A small-molecule ligand and the protein it binds are described below.
Small molecule (SMILES): Cc1cc(/C=C/c2cc(C(=O)O)cc(N(C)C)c2)cc(C)c1O

Sequence of chain 1.A:
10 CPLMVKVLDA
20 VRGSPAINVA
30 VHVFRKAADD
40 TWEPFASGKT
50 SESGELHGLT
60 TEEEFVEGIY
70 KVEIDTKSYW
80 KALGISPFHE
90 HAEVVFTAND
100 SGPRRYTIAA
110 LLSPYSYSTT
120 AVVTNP

Sequence of chain 2.A:
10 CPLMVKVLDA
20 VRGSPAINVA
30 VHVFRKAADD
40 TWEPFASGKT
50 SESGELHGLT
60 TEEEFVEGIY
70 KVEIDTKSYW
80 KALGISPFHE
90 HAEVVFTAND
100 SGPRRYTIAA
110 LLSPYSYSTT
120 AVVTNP

Binding-site contacts:
Ligand atom OAE contacts residue 1WZ1 of chain 2.C at 0.9 Å.
Ligand atom CAV contacts residue 1WZ1 of chain 2.C at 0.7 Å.
Ligand atom OAG contacts residue 1WZ1 of chain 2.C at 0.2 Å (h-bond).
Ligand atom OAG contacts residue LEU110 of chain 1.A at 3.6 Å.
Ligand atom CAA contacts residue 1WZ1 of chain 2.C at 0.3 Å.
Ligand atom CAT contacts residue SER117 of chain 2.A at 3.8 Å.
Ligand atom CAB contacts residue 1WZ1 of chain 2.C at 0.3 Å.
Ligand atom CAU contacts residue LYS15 of chain 2.A at 3.8 Å.
Ligand atom CAK contacts residue 1WZ1 of chain 2.C at 0.3 Å.
Ligand atom CAN contacts residue 1WZ1 of chain 2.C at 0.8 Å.
Ligand atom CAH contacts residue 1WZ1 of chain 2.C at 0.7 Å.
Ligand atom CAD contacts residue 1WZ1 of chain 2.C at 0.9 Å.
Ligand atom CAT contacts residue 1WZ1 of chain 2.C at 0.1 Å.
Ligand atom NAW contacts residue LYS15 of chain 1.A at 3.5 Å.
Ligand atom NAW contacts residue 1WZ1 of chain 2.C at 0.9 Å.
Ligand atom CAU contacts residue 1WZ1 of chain 2.C at 0.9 Å.
Ligand atom CAO contacts residue 1WZ1 of chain 2.C at 0.7 Å.
Ligand atom CAM contacts residue 1WZ1 of chain 2.C at 1.1 Å.
Ligand atom CAI contacts residue 1WZ1 of chain 2.C at 1.1 Å.
Ligand atom CAJ contacts residue 1WZ1 of chain 2.C at 0.3 Å.
Ligand atom CAI contacts residue LEU17 of chain 1.A at 3.7 Å (hydrophobic).
Ligand atom CAU contacts residue LYS15 of chain 1.A at 3.6 Å.
Ligand atom OAE contacts residue LYS15 of chain 2.A at 3.8 Å.
Ligand atom CAS contacts residue 1WZ1 of chain 2.C at 0.6 Å.
Ligand atom OAG contacts residue SER117 of chain 2.A at 2.7 Å (h-bond).
Ligand atom CAA contacts residue SER117 of chain 2.A at 3.2 Å.
Ligand atom CAR contacts residue 1WZ1 of chain 2.C at 0.3 Å.
Ligand atom CAP contacts residue 1WZ1 of chain 2.C at 0.2 Å.
Ligand atom CAN contacts residue LYS15 of chain 1.A at 3.4 Å.
Ligand atom OAG contacts residue LEU110 of chain 2.A at 3.7 Å.
Ligand atom CAV contacts residue LYS15 of chain 1.A at 3.4 Å.
Ligand atom OAG contacts residue SER117 of chain 1.A at 2.9 Å (h-bond).
Ligand atom CAD contacts residue THR106 of chain 2.A at 3.8 Å.
Ligand atom CAB contacts residue SER117 of chain 1.A at 2.9 Å.
Ligand atom CAL contacts residue 1WZ1 of chain 2.C at 0.6 Å.
Ligand atom CAB contacts residue THR118 of chain 1.A at 3.7 Å.
Ligand atom CAQ contacts residue 1WZ1 of chain 2.C at 0.2 Å.
Ligand atom OAF contacts residue LYS15 of chain 1.A at 3.6 Å.
Ligand atom CAC contacts residue 1WZ1 of chain 2.C at 1.4 Å.
Ligand atom OAF contacts residue 1WZ1 of chain 2.C at 1.4 Å (h-bond).